Binding-site contacts:
Ligand atom C25 contacts residue VAL97 of chain 1.C at 4.0 Å (hydrophobic).
Ligand atom C01 contacts residue TYR223 of chain 1.C at 3.3 Å (hydrophobic).
Ligand atom C14 contacts residue VAL82 of chain 1.C at 3.9 Å (hydrophobic).
Ligand atom C26 contacts residue MET93 of chain 1.C at 3.9 Å (hydrophobic).
Ligand atom C21 contacts residue ARG106 of chain 1.C at 4.1 Å.
Ligand atom C16 contacts residue THR190 of chain 1.C at 4.0 Å.
Ligand atom C11 contacts residue LEU186 of chain 1.C at 4.0 Å (hydrophobic).
Ligand atom C01 contacts residue ILE225 of chain 1.C at 4.1 Å (hydrophobic).
Ligand atom O12 contacts residue VAL78 of chain 1.C at 3.8 Å.
Ligand atom N23 contacts residue GLN183 of chain 1.C at 3.6 Å.
Ligand atom C14 contacts residue ALA91 of chain 1.C at 3.3 Å (hydrophobic).
Ligand atom C01 contacts residue ALA224 of chain 1.C at 3.3 Å (hydrophobic).
Ligand atom C14 contacts residue ILE206 of chain 1.C at 4.1 Å (hydrophobic).
Ligand atom N10 contacts residue HIS92 of chain 1.C at 2.8 Å (h-bond).
Ligand atom C09 contacts residue HIS92 of chain 1.C at 3.7 Å.
Ligand atom C22 contacts residue GLN183 of chain 1.C at 3.7 Å.
Ligand atom C27 contacts residue ASN226 of chain 1.C at 3.7 Å.
Ligand atom C02 contacts residue PHE74 of chain 1.C at 3.6 Å (hydrophobic).
Ligand atom C20 contacts residue THR190 of chain 1.C at 4.0 Å.
Ligand atom N13 contacts residue ALA91 of chain 1.C at 2.6 Å (h-bond).
Ligand atom C26 contacts residue ASN94 of chain 1.C at 4.0 Å.
Ligand atom C22 contacts residue ASN101 of chain 1.C at 3.3 Å.
Ligand atom N13 contacts residue HIS92 of chain 1.C at 3.7 Å.
Ligand atom C20 contacts residue LEU186 of chain 1.C at 4.1 Å (hydrophobic).
Ligand atom C07 contacts residue LEU182 of chain 1.C at 3.9 Å (hydrophobic).
Ligand atom C26 contacts residue HIS92 of chain 1.C at 3.9 Å.
Ligand atom C11 contacts residue HIS92 of chain 1.C at 3.7 Å.
Ligand atom C14 contacts residue GLY90 of chain 1.C at 4.0 Å.
Ligand atom O05 contacts residue ILE225 of chain 1.C at 3.6 Å.
Ligand atom C16 contacts residue ILE206 of chain 1.C at 3.9 Å (hydrophobic).
Ligand atom C24 contacts residue VAL97 of chain 1.C at 3.6 Å (hydrophobic).
Ligand atom C27 contacts residue MET47 of chain 1.C at 4.0 Å (hydrophobic).
Ligand atom C17 contacts residue THR190 of chain 1.C at 3.5 Å.
Ligand atom N10 contacts residue ALA91 of chain 1.C at 3.9 Å.
Ligand atom C22 contacts residue PHE187 of chain 1.C at 3.7 Å (hydrophobic).
Ligand atom N23 contacts residue ASN101 of chain 1.C at 3.6 Å (h-bond).
Ligand atom C11 contacts residue ALA91 of chain 1.C at 3.6 Å (hydrophobic).
Ligand atom C08 contacts residue LEU186 of chain 1.C at 4.1 Å (hydrophobic).
Ligand atom O12 contacts residue ILE206 of chain 1.C at 3.6 Å.
Ligand atom O12 contacts residue LEU186 of chain 1.C at 3.5 Å.

Sequence of chain 1.C:
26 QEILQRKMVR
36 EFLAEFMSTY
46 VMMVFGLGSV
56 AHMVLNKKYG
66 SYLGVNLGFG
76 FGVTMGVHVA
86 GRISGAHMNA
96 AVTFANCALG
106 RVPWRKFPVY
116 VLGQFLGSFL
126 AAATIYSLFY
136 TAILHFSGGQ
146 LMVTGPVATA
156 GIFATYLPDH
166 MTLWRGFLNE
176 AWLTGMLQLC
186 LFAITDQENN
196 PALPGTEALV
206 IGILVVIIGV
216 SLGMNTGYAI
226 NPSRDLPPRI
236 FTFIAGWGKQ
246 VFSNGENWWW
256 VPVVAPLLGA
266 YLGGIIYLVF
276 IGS

A small-molecule ligand and the protein it binds are described below.
Small molecule (SMILES): CCOC(=O)c1ccc(NC(=O)NCc2ccc(-n3cccn3)cc2)cc1